A protein and the small-molecule ligand that binds it are described below.
Small molecule (SMILES): CNCC#Cc1cc(C)cc(N)n1

Binding-site contacts:
Ligand atom C07 contacts residue SER289 of chain 1.A at 3.9 Å.
Ligand atom N11 contacts residue VAL271 of chain 1.A at 4.2 Å.
Ligand atom C06 contacts residue GLU296 of chain 1.A at 3.5 Å.
Ligand atom C09 contacts residue GLU296 of chain 1.A at 3.9 Å.
Ligand atom C03 contacts residue GLY290 of chain 1.A at 4.2 Å.
Ligand atom C10 contacts residue HEM1 of chain 1.E at 3.6 Å.
Ligand atom C10 contacts residue VAL271 of chain 1.A at 4.0 Å (hydrophobic).
Ligand atom N01 contacts residue GLU296 of chain 1.A at 2.7 Å (salt-bridge).
Ligand atom N01 contacts residue PRO269 of chain 1.A at 3.8 Å.
Ligand atom C09 contacts residue VAL271 of chain 1.A at 3.5 Å (hydrophobic).
Ligand atom C08 contacts residue GLU296 of chain 1.A at 3.5 Å.
Ligand atom C07 contacts residue GLY290 of chain 1.A at 3.6 Å.
Ligand atom C08 contacts residue HEM1 of chain 1.E at 4.0 Å.
Ligand atom C09 contacts residue HEM1 of chain 1.E at 4.0 Å.
Ligand atom C04 contacts residue PRO269 of chain 1.A at 4.2 Å (hydrophobic).
Ligand atom C04 contacts residue HEM1 of chain 1.E at 3.9 Å.
Ligand atom C02 contacts residue HEM1 of chain 1.E at 3.6 Å.
Ligand atom C12 contacts residue HEM1 of chain 1.E at 3.2 Å.
Ligand atom N02 contacts residue TRP291 of chain 1.A at 2.7 Å (h-bond).
Ligand atom C02 contacts residue TRP291 of chain 1.A at 3.7 Å (hydrophobic).
Ligand atom C03 contacts residue TRP291 of chain 1.A at 4.0 Å (hydrophobic).
Ligand atom C10 contacts residue GLN182 of chain 1.A at 3.7 Å.
Ligand atom C06 contacts residue VAL271 of chain 1.A at 4.1 Å (hydrophobic).
Ligand atom N02 contacts residue TYR292 of chain 1.A at 3.7 Å.
Ligand atom N02 contacts residue MET293 of chain 1.A at 4.0 Å.
Ligand atom N02 contacts residue HEM1 of chain 1.E at 3.3 Å.
Ligand atom C02 contacts residue GLU296 of chain 1.A at 3.5 Å.
Ligand atom C07 contacts residue PRO269 of chain 1.A at 4.2 Å (hydrophobic).
Ligand atom C08 contacts residue VAL271 of chain 1.A at 3.6 Å (hydrophobic).
Ligand atom N11 contacts residue HEM1 of chain 1.E at 2.9 Å (h-bond).
Ligand atom N01 contacts residue HEM1 of chain 1.E at 4.0 Å.
Ligand atom C06 contacts residue PRO269 of chain 1.A at 4.1 Å (hydrophobic).
Ligand atom C07 contacts residue HEM1 of chain 1.E at 3.4 Å.
Ligand atom C03 contacts residue PRO269 of chain 1.A at 3.9 Å (hydrophobic).
Ligand atom C07 contacts residue PHE288 of chain 1.A at 3.5 Å (hydrophobic).
Ligand atom C05 contacts residue VAL271 of chain 1.A at 3.6 Å (hydrophobic).
Ligand atom C02 contacts residue PRO269 of chain 1.A at 3.8 Å (hydrophobic).
Ligand atom C03 contacts residue HEM1 of chain 1.E at 3.2 Å.
Ligand atom N02 contacts residue PRO269 of chain 1.A at 3.9 Å.
Ligand atom N02 contacts residue GLU296 of chain 1.A at 2.8 Å (salt-bridge).

Sequence of chain 1.A:
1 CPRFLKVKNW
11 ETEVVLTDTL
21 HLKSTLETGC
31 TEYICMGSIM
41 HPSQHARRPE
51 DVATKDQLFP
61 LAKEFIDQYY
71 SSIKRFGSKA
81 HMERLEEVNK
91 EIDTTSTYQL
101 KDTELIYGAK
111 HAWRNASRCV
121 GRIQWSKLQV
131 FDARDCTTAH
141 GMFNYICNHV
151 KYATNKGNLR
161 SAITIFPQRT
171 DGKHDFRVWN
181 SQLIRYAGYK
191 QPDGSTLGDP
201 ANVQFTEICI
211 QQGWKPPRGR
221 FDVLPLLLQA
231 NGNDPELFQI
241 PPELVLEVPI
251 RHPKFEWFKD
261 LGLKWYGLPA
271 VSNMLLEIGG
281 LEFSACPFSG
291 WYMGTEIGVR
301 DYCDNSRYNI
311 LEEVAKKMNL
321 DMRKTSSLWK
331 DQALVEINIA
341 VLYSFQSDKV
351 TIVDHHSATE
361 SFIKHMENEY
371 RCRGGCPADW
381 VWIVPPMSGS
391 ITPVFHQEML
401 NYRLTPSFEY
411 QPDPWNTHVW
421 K